Sequence of chain 5.I:
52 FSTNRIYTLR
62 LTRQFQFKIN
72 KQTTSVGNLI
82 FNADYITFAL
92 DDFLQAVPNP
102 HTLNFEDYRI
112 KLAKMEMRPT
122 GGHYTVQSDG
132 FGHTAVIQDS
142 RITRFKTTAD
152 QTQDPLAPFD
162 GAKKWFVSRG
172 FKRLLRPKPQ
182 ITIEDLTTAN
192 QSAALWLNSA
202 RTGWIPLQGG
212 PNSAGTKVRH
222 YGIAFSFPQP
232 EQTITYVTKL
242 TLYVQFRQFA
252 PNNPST

Sequence of chain 4.I:
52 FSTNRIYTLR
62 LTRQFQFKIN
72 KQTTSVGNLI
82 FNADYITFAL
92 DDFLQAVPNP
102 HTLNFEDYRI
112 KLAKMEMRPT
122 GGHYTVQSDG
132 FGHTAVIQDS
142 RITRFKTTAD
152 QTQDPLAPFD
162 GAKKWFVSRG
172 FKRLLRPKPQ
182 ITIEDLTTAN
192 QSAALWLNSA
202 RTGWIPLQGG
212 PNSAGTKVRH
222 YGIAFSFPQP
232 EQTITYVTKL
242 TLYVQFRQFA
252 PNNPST

This small molecule binds to this protein.
Small molecule (SMILES): Cc1cn([C@H]2C[C@H](O)[C@@H](CO[P](=O)(O)O[C@H]3C[C@H](n4cnc5c(=O)[nH]c(N)nc54)O[C@@H]3CO[P](=O)(O)O[C@H]3C[C@H](n4ccc(N)nc4=O)O[C@@H]3COP(=O)=O)O2)c(=O)[nH]c1=O

Sequence of chain 5.G:
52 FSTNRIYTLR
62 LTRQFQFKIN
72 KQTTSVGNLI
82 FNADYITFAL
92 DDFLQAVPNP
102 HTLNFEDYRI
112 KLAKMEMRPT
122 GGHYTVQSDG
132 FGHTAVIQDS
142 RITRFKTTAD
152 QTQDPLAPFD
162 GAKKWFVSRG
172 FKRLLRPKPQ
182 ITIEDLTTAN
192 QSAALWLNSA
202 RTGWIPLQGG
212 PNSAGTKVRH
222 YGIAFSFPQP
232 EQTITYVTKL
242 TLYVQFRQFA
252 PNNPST

Binding-site contacts:
Ligand atom O5' contacts residue TYR244 of chain 5.G at 3.8 Å.
Ligand atom O6 contacts residue LEU175 of chain 5.G at 3.8 Å.
Ligand atom C4 contacts residue LEU175 of chain 5.G at 3.9 Å (hydrophobic).
Ligand atom C8 contacts residue LYS115 of chain 5.G at 3.9 Å.
Ligand atom O3' contacts residue ARG61 of chain 5.G at 3.9 Å.
Ligand atom C5 contacts residue LYS173 of chain 5.G at 4.0 Å.
Ligand atom OP1 contacts residue ARG61 of chain 5.G at 3.8 Å.
Ligand atom C5 contacts residue LEU175 of chain 5.G at 3.7 Å (hydrophobic).
Ligand atom N7 contacts residue LEU175 of chain 5.G at 3.9 Å.
Ligand atom OP2 contacts residue LYS165 of chain 5.I at 2.9 Å (salt-bridge).
Ligand atom C2 contacts residue GLN246 of chain 5.G at 3.9 Å.
Ligand atom OP1 contacts residue LYS164 of chain 5.I at 3.3 Å.
Ligand atom C5 contacts residue LYS115 of chain 5.G at 3.9 Å.
Ligand atom C5' contacts residue LEU113 of chain 5.G at 4.0 Å (hydrophobic).
Ligand atom OP2 contacts residue ARG61 of chain 5.G at 2.7 Å (salt-bridge).
Ligand atom P contacts residue LYS165 of chain 5.I at 3.8 Å.
Ligand atom N1 contacts residue THR59 of chain 5.G at 3.9 Å.
Ligand atom C8 contacts residue TYR244 of chain 5.G at 3.3 Å (hydrophobic).
Ligand atom O2 contacts residue GLN246 of chain 5.G at 2.7 Å (h-bond).
Ligand atom O6 contacts residue LYS115 of chain 5.G at 3.6 Å.
Ligand atom OP2 contacts residue TYR244 of chain 5.G at 3.1 Å (h-bond).
Ligand atom C7 contacts residue PHE52 of chain 4.I at 3.7 Å (hydrophobic).
Ligand atom O3' contacts residue LYS112 of chain 5.G at 3.4 Å.
Ligand atom O6 contacts residue LYS173 of chain 5.G at 3.0 Å (salt-bridge).
Ligand atom N3 contacts residue THR59 of chain 5.G at 3.3 Å (h-bond).
Ligand atom P contacts residue PHE52 of chain 4.I at 4.0 Å.
Ligand atom C6 contacts residue LEU175 of chain 5.G at 3.6 Å (hydrophobic).
Ligand atom O2 contacts residue THR59 of chain 5.G at 3.2 Å (h-bond).
Ligand atom C2' contacts residue TYR244 of chain 5.G at 3.8 Å (hydrophobic).
Ligand atom P contacts residue ARG61 of chain 5.G at 3.5 Å.
Ligand atom N9 contacts residue LEU175 of chain 5.G at 3.8 Å.
Ligand atom OP1 contacts residue PHE52 of chain 4.I at 3.0 Å (h-bond).
Ligand atom N7 contacts residue LYS115 of chain 5.G at 3.0 Å (salt-bridge).
Ligand atom C8 contacts residue LEU175 of chain 5.G at 3.8 Å (hydrophobic).
Ligand atom C2 contacts residue THR59 of chain 5.G at 3.4 Å.
Ligand atom C6 contacts residue LYS173 of chain 5.G at 3.9 Å.
Ligand atom O4 contacts residue ARG56 of chain 4.I at 3.1 Å (salt-bridge).
Ligand atom OP1 contacts residue LYS165 of chain 5.I at 2.8 Å (salt-bridge).
Ligand atom N4 contacts residue LYS173 of chain 5.G at 3.8 Å.
Ligand atom OP2 contacts residue LYS115 of chain 5.G at 3.8 Å.